A protein and the small-molecule ligand that binds it are described below.
Small molecule (SMILES): O=C(CCC1CCCC1)N1CCNCC1

Sequence of chain 1.A:
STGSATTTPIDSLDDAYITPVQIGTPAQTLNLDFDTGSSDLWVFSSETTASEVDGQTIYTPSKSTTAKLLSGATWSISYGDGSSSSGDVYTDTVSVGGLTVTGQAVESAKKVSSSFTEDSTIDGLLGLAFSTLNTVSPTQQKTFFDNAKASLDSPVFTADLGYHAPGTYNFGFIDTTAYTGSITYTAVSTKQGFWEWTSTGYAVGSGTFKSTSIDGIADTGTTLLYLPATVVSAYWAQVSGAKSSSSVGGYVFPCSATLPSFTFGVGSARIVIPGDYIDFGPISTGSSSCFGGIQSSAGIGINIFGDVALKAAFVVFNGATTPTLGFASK

Binding-site contacts:
Ligand atom C10 contacts residue ASP124 of chain 1.A at 3.2 Å.
Ligand atom O contacts residue TYR168 of chain 1.A at 3.7 Å.
Ligand atom C9 contacts residue GLY310 of chain 1.A at 3.7 Å.
Ligand atom C3 contacts residue SER167 of chain 1.A at 3.8 Å.
Ligand atom C9 contacts residue ASP308 of chain 1.A at 3.5 Å.
Ligand atom C1 contacts residue LEU222 of chain 1.A at 4.1 Å (hydrophobic).
Ligand atom N contacts residue ASP308 of chain 1.A at 4.0 Å.
Ligand atom N1 contacts residue GLY310 of chain 1.A at 3.5 Å (h-bond).
Ligand atom C4 contacts residue PHE283 of chain 1.A at 4.3 Å (hydrophobic).
Ligand atom C1 contacts residue THR224 of chain 1.A at 4.4 Å.
Ligand atom O contacts residue GLY169 of chain 1.A at 2.9 Å (h-bond).
Ligand atom C9 contacts residue RDV1 of chain 1.C at 4.1 Å.
Ligand atom C2 contacts residue TYR168 of chain 1.A at 4.4 Å (hydrophobic).
Ligand atom C10 contacts residue GLY126 of chain 1.A at 3.2 Å.
Ligand atom C11 contacts residue GLY126 of chain 1.A at 2.9 Å.
Ligand atom C11 contacts residue ASP308 of chain 1.A at 3.3 Å.
Ligand atom C2 contacts residue ILE166 of chain 1.A at 3.5 Å (hydrophobic).
Ligand atom C5 contacts residue SER167 of chain 1.A at 3.9 Å.
Ligand atom C4 contacts residue GLY126 of chain 1.A at 3.8 Å.
Ligand atom N1 contacts residue ASP124 of chain 1.A at 3.6 Å (salt-bridge).
Ligand atom C8 contacts residue ASP308 of chain 1.A at 3.6 Å.
Ligand atom C9 contacts residue THR311 of chain 1.A at 3.0 Å.
Ligand atom C5 contacts residue TYR168 of chain 1.A at 3.7 Å (hydrophobic).
Ligand atom C8 contacts residue RDV1 of chain 1.C at 3.7 Å.
Ligand atom N1 contacts residue THR311 of chain 1.A at 3.3 Å (h-bond).
Ligand atom C8 contacts residue THR311 of chain 1.A at 3.5 Å.
Ligand atom C10 contacts residue SER127 of chain 1.A at 4.2 Å.
Ligand atom C4 contacts residue LEU222 of chain 1.A at 4.1 Å (hydrophobic).
Ligand atom C2 contacts residue SER127 of chain 1.A at 4.4 Å.
Ligand atom C2 contacts residue SER167 of chain 1.A at 3.6 Å.
Ligand atom N contacts residue GLY126 of chain 1.A at 4.1 Å.
Ligand atom C contacts residue LEU222 of chain 1.A at 3.7 Å (hydrophobic).
Ligand atom C10 contacts residue ASP308 of chain 1.A at 3.4 Å.
Ligand atom C7 contacts residue GLY169 of chain 1.A at 4.0 Å.
Ligand atom N1 contacts residue ASP308 of chain 1.A at 2.8 Å (salt-bridge).
Ligand atom C1 contacts residue ILE166 of chain 1.A at 3.9 Å (hydrophobic).
Ligand atom C6 contacts residue GLY126 of chain 1.A at 3.7 Å.
Ligand atom C5 contacts residue GLY126 of chain 1.A at 4.0 Å.
Ligand atom C7 contacts residue GLY126 of chain 1.A at 4.5 Å.